This protein binds this small molecule.
Small molecule (SMILES): CC(=O)N[C@@H]1[C@@H](O)[C@H](O)[C@@H](CO)O[C@H]1O

Sequence of chain 1.K:
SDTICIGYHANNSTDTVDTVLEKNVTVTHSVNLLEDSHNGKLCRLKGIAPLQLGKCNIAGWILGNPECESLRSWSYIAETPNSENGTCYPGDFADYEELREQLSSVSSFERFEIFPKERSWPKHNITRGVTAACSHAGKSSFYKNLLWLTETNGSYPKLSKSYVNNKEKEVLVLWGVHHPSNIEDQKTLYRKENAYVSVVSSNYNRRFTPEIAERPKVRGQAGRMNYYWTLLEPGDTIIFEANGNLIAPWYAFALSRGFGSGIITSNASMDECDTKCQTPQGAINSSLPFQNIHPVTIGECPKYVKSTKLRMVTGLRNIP

Binding-site contacts:
Ligand atom C1 contacts residue ASN25 of chain 1.K at 1.4 Å.
Ligand atom O5 contacts residue ASN25 of chain 1.K at 2.3 Å (h-bond).
Ligand atom O7 contacts residue ASN25 of chain 1.K at 2.9 Å (h-bond).
Ligand atom C5 contacts residue ASN25 of chain 1.K at 3.6 Å.
Ligand atom O6 contacts residue ASN25 of chain 1.K at 4.4 Å.
Ligand atom C7 contacts residue ASN25 of chain 1.K at 3.2 Å.
Ligand atom C4 contacts residue ASN25 of chain 1.K at 4.2 Å.
Ligand atom C2 contacts residue ASN25 of chain 1.K at 2.5 Å.
Ligand atom C3 contacts residue ASN25 of chain 1.K at 3.8 Å.
Ligand atom N2 contacts residue ASN25 of chain 1.K at 3.0 Å (h-bond).
Ligand atom O6 contacts residue THR27 of chain 1.K at 4.3 Å.
Ligand atom C8 contacts residue ASN25 of chain 1.K at 4.4 Å.